This small molecule binds to this protein.
Small molecule (SMILES): Cc1ncc(COP(=O)(O)O)c(CN[C@@H](CS)C(=O)O)c1O

Binding-site contacts:
Ligand atom C contacts residue MET98 of chain 1.D at 3.5 Å (hydrophobic).
Ligand atom OXT contacts residue SER95 of chain 1.D at 3.0 Å (h-bond).
Ligand atom OXT contacts residue MET98 of chain 1.D at 3.4 Å.
Ligand atom C2A contacts residue ASN97 of chain 1.D at 3.1 Å.
Ligand atom O contacts residue ASN97 of chain 1.D at 3.1 Å (h-bond).
Ligand atom C6 contacts residue ASN246 of chain 1.D at 3.5 Å.
Ligand atom C contacts residue SER95 of chain 1.D at 3.5 Å.
Ligand atom OP3 contacts residue THR205 of chain 1.D at 2.7 Å (h-bond).
Ligand atom O contacts residue THR94 of chain 1.D at 3.3 Å (h-bond).
Ligand atom OP3 contacts residue SER202 of chain 1.D at 3.5 Å (h-bond).
Ligand atom OP3 contacts residue GLY204 of chain 1.D at 3.5 Å (h-bond).
Ligand atom C2A contacts residue TYR322 of chain 1.D at 3.4 Å (hydrophobic).
Ligand atom C2 contacts residue SER289 of chain 1.D at 3.4 Å.
Ligand atom O3 contacts residue ASN97 of chain 1.D at 2.9 Å (h-bond).
Ligand atom CB contacts residue GLN167 of chain 1.D at 3.3 Å.
Ligand atom P contacts residue SER202 of chain 1.D at 3.5 Å.
Ligand atom C5M contacts residue GLY201 of chain 1.D at 3.6 Å.
Ligand atom N contacts residue GLY245 of chain 1.D at 3.7 Å.
Ligand atom O contacts residue SER95 of chain 1.D at 3.4 Å (h-bond).
Ligand atom C5 contacts residue GLY245 of chain 1.D at 3.2 Å.
Ligand atom C2A contacts residue SER317 of chain 1.D at 3.6 Å.
Ligand atom OP2 contacts residue SER202 of chain 1.D at 3.3 Å (h-bond).
Ligand atom OP2 contacts residue GLY201 of chain 1.D at 2.8 Å (h-bond).
Ligand atom N1 contacts residue PRO316 of chain 1.D at 3.4 Å.
Ligand atom OXT contacts residue GLN167 of chain 1.D at 3.3 Å (h-bond).
Ligand atom C contacts residue THR94 of chain 1.D at 3.4 Å.
Ligand atom C4 contacts residue GLY245 of chain 1.D at 3.3 Å.
Ligand atom CA contacts residue GLN167 of chain 1.D at 3.5 Å.
Ligand atom OP2 contacts residue GLY203 of chain 1.D at 2.9 Å (h-bond).
Ligand atom OP4 contacts residue MET198 of chain 1.D at 3.6 Å.
Ligand atom OXT contacts residue THR94 of chain 1.D at 2.7 Å (h-bond).
Ligand atom N1 contacts residue SER289 of chain 1.D at 2.7 Å (h-bond).
Ligand atom C3 contacts residue GLY245 of chain 1.D at 3.5 Å.
Ligand atom C4A contacts residue GLY245 of chain 1.D at 3.6 Å.
Ligand atom SG contacts residue GLY245 of chain 1.D at 3.6 Å.
Ligand atom C2A contacts residue SER289 of chain 1.D at 3.3 Å.
Ligand atom O contacts residue MET98 of chain 1.D at 2.8 Å (h-bond).
Ligand atom OP1 contacts residue SER202 of chain 1.D at 2.6 Å (h-bond).
Ligand atom C5M contacts residue GLY245 of chain 1.D at 3.5 Å.
Ligand atom SG contacts residue SER95 of chain 1.D at 3.3 Å (h-bond).

Sequence of chain 1.D:
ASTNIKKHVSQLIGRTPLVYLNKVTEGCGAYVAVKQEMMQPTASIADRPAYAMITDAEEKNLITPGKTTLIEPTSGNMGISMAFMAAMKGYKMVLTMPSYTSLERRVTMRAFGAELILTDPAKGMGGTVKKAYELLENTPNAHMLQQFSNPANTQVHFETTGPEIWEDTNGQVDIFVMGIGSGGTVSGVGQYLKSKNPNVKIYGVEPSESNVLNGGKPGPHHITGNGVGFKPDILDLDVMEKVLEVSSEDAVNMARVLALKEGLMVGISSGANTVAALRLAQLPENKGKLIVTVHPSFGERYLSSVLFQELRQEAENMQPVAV